Sequence of chain 1.T:
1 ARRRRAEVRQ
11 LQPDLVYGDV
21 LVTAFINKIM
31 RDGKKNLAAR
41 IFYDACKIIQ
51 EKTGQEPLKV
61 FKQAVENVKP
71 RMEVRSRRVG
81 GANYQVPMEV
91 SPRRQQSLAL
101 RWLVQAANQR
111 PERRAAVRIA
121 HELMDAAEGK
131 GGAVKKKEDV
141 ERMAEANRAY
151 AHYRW

Binding-site contacts:
Ligand atom OP1 contacts residue GLY80 of chain 1.T at 3.8 Å.
Ligand atom OP1 contacts residue VAL79 of chain 1.T at 3.3 Å.
Ligand atom O5' contacts residue GLY80 of chain 1.T at 3.2 Å (h-bond).
Ligand atom C5' contacts residue GLY80 of chain 1.T at 3.1 Å.
Ligand atom P contacts residue GLY80 of chain 1.T at 4.1 Å.

The small molecule below binds the protein below.
Small molecule (SMILES): Nc1ccn([C@@H]2O[C@H](CO[P](=O)(O)O[C@H]3[C@@H](O)[C@H](n4ccc(=O)[nH]c4=O)O[C@@H]3CO[P](=O)(O)O[C@H]3[C@@H](O)[C@H](n4ccc(=O)[nH]c4=O)O[C@@H]3CO[P](=O)(O)O[C@H]3[C@@H](O)[C@H](n4cnc5c(=O)nc(N)[nH]c54)O[C@@H]3CO[P](=O)(O)O[C@H]3[C@@H](O)[C@H](n4ccc(=O)[nH]c4=O)O[C@@H]3CO[P](=O)(O)O[C@H]3[C@@H](O)[C@H](n4cnc5c(N)ncnc54)O[C@@H]3COP(=O)=O)[C@@H](O)[C@H]2O)c(=O)n1